Binding-site contacts:
Ligand atom C9 contacts residue DMS1 of chain 2.G at 3.8 Å.
Ligand atom C12 contacts residue MET165 of chain 2.A at 3.6 Å (hydrophobic).
Ligand atom C4 contacts residue HIS163 of chain 2.A at 3.4 Å.
Ligand atom N contacts residue SER144 of chain 2.A at 3.6 Å (h-bond).
Ligand atom N1 contacts residue CYS145 of chain 2.A at 3.3 Å (h-bond).
Ligand atom C11 contacts residue MET49 of chain 2.A at 3.3 Å (hydrophobic).
Ligand atom C10 contacts residue MET49 of chain 2.A at 3.6 Å (hydrophobic).
Ligand atom N contacts residue HIS163 of chain 2.A at 2.8 Å (h-bond).
Ligand atom CL contacts residue ASP187 of chain 2.A at 3.2 Å.
Ligand atom C13 contacts residue HIS164 of chain 2.A at 3.3 Å.
Ligand atom CL contacts residue HIS41 of chain 2.A at 3.2 Å.
Ligand atom C1 contacts residue ASN142 of chain 2.A at 3.8 Å.
Ligand atom C3 contacts residue GLU166 of chain 2.A at 3.6 Å.
Ligand atom C1 contacts residue GLU166 of chain 2.A at 3.8 Å.
Ligand atom C4 contacts residue GLU166 of chain 2.A at 3.8 Å.
Ligand atom C11 contacts residue ARG188 of chain 2.A at 3.6 Å.
Ligand atom CL contacts residue HIS164 of chain 2.A at 3.6 Å.
Ligand atom N1 contacts residue GLU166 of chain 2.A at 3.9 Å.
Ligand atom C12 contacts residue MET49 of chain 2.A at 3.6 Å (hydrophobic).
Ligand atom C3 contacts residue PHE140 of chain 2.A at 3.4 Å (hydrophobic).
Ligand atom C10 contacts residue DMS1 of chain 2.G at 3.5 Å.
Ligand atom N contacts residue GLU166 of chain 2.A at 3.7 Å.
Ligand atom C12 contacts residue HIS164 of chain 2.A at 3.8 Å.
Ligand atom C2 contacts residue GLU166 of chain 2.A at 3.4 Å.
Ligand atom O contacts residue GLU166 of chain 2.A at 3.0 Å (salt-bridge).
Ligand atom C9 contacts residue GLN189 of chain 2.A at 3.3 Å.
Ligand atom N contacts residue PHE140 of chain 2.A at 3.8 Å.
Ligand atom O contacts residue MET165 of chain 2.A at 3.6 Å.
Ligand atom C13 contacts residue HIS41 of chain 2.A at 3.9 Å.
Ligand atom C5 contacts residue GLU166 of chain 2.A at 3.9 Å.
Ligand atom C11 contacts residue MET165 of chain 2.A at 3.4 Å (hydrophobic).
Ligand atom C contacts residue GLU166 of chain 2.A at 3.5 Å.
Ligand atom N1 contacts residue HIS163 of chain 2.A at 3.0 Å (h-bond).
Ligand atom N1 contacts residue MET165 of chain 2.A at 3.5 Å.
Ligand atom C2 contacts residue LEU141 of chain 2.A at 3.5 Å (hydrophobic).
Ligand atom C3 contacts residue LEU141 of chain 2.A at 3.7 Å (hydrophobic).
Ligand atom C10 contacts residue GLN189 of chain 2.A at 3.5 Å.
Ligand atom C2 contacts residue ASN142 of chain 2.A at 3.6 Å.
Ligand atom C10 contacts residue ARG188 of chain 2.A at 3.7 Å.
Ligand atom N1 contacts residue HIS164 of chain 2.A at 3.1 Å (h-bond).

The small molecule below binds the protein below.
Small molecule (SMILES): Cc1ccnc(N)c1NC(=O)Cc1cccc(Cl)c1

Sequence of chain 1.A:
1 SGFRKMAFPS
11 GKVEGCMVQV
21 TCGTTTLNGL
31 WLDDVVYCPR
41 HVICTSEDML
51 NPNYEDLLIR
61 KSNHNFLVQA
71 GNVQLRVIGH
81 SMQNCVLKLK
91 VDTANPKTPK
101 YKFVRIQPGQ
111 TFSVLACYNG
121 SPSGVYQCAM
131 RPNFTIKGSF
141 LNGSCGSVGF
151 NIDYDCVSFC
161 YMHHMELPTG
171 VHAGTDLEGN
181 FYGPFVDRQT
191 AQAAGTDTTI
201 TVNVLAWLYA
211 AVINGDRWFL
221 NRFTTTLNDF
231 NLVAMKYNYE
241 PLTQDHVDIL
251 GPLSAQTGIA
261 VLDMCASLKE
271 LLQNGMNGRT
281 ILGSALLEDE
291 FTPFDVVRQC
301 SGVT

Sequence of chain 2.A:
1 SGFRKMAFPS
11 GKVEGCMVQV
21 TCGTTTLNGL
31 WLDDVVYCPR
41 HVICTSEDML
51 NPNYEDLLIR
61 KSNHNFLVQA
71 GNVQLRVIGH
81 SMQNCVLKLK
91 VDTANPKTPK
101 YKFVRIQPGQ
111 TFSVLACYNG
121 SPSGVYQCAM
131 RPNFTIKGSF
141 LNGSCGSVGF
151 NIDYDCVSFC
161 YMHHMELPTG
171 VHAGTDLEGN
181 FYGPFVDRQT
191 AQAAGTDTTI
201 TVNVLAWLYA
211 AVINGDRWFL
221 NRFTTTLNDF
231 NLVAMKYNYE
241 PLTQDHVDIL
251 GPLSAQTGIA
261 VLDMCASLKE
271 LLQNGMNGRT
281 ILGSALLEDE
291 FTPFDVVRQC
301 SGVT